The protein below binds the small molecule below.
Small molecule (SMILES): CC(=O)N[C@@H]1[C@@H](O)[C@H](O)[C@@H](CO)O[C@H]1O

Sequence of chain 1.A:
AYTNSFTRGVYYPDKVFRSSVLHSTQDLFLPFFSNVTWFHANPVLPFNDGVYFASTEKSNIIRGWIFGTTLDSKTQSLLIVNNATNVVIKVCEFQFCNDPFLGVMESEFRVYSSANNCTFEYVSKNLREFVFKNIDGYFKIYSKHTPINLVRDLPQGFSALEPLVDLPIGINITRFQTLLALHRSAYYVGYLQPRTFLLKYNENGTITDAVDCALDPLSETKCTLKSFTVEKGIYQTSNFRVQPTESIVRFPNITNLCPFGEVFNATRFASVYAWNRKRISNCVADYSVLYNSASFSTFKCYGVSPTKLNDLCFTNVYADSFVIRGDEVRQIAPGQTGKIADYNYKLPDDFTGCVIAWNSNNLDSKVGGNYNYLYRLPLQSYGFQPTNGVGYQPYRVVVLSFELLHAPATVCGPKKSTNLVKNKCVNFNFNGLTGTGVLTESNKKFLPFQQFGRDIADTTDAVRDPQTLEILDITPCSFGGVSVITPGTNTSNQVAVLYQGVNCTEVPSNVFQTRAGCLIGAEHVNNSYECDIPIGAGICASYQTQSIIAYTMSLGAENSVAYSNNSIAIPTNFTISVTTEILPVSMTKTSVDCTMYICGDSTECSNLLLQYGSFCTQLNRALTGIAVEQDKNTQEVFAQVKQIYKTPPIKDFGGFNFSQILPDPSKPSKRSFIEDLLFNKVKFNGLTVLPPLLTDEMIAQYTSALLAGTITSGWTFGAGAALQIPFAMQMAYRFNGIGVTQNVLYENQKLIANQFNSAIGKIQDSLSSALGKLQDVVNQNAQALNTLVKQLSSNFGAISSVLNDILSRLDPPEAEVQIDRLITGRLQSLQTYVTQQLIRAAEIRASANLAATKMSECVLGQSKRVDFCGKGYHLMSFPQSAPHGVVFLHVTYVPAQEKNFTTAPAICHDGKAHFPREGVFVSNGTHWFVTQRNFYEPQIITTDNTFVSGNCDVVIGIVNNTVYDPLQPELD

Binding-site contacts:
Ligand atom C6 contacts residue VAL127 of chain 1.A at 3.8 Å (hydrophobic).
Ligand atom O5 contacts residue ASN122 of chain 1.A at 2.4 Å (h-bond).
Ligand atom C1 contacts residue ASN122 of chain 1.A at 1.4 Å.
Ligand atom O4 contacts residue VAL171 of chain 1.A at 4.3 Å.
Ligand atom N2 contacts residue ASN122 of chain 1.A at 2.9 Å (h-bond).
Ligand atom O6 contacts residue VAL127 of chain 1.A at 4.2 Å.
Ligand atom C5 contacts residue ASN122 of chain 1.A at 3.7 Å.
Ligand atom C7 contacts residue ASN122 of chain 1.A at 4.0 Å.
Ligand atom C2 contacts residue THR124 of chain 1.A at 4.3 Å.
Ligand atom C7 contacts residue THR124 of chain 1.A at 3.9 Å.
Ligand atom C1 contacts residue THR124 of chain 1.A at 4.0 Å.
Ligand atom N2 contacts residue THR124 of chain 1.A at 3.3 Å.
Ligand atom C1 contacts residue VAL127 of chain 1.A at 4.4 Å (hydrophobic).
Ligand atom C3 contacts residue ASN122 of chain 1.A at 3.8 Å.
Ligand atom C5 contacts residue VAL127 of chain 1.A at 3.6 Å (hydrophobic).
Ligand atom C2 contacts residue ASN122 of chain 1.A at 2.5 Å.
Ligand atom C4 contacts residue ASN122 of chain 1.A at 4.3 Å.
Ligand atom C8 contacts residue THR124 of chain 1.A at 3.5 Å.
Ligand atom O5 contacts residue VAL127 of chain 1.A at 3.9 Å.